Binding-site contacts:
Ligand atom C6 contacts residue GAL1 of chain 1.E at 2.9 Å.
Ligand atom C1 contacts residue VAL124 of chain 1.A at 4.4 Å (hydrophobic).
Ligand atom O2 contacts residue BGC1 of chain 1.F at 4.2 Å.
Ligand atom O1 contacts residue VAL124 of chain 1.A at 4.0 Å.
Ligand atom O5 contacts residue GAL1 of chain 1.E at 3.9 Å.
Ligand atom O1 contacts residue GAL1 of chain 1.E at 3.5 Å (h-bond).
Ligand atom C2 contacts residue GAL1 of chain 1.E at 3.9 Å.
Ligand atom O1 contacts residue BGC1 of chain 1.F at 1.5 Å.
Ligand atom C1 contacts residue BGC1 of chain 1.F at 2.5 Å.
Ligand atom C6 contacts residue BGC1 of chain 1.F at 4.3 Å.
Ligand atom C5 contacts residue GAL1 of chain 1.E at 3.8 Å.
Ligand atom C2 contacts residue BGC1 of chain 1.F at 3.1 Å.
Ligand atom O6 contacts residue GAL1 of chain 1.E at 1.5 Å.
Ligand atom C1 contacts residue GAL1 of chain 1.E at 3.9 Å.

A small-molecule ligand and the protein it binds are described below.
Small molecule (SMILES): OC[C@@H]1O[C@@H](C(O)O)[C@H](O)[C@@H]1O

Sequence of chain 1.A:
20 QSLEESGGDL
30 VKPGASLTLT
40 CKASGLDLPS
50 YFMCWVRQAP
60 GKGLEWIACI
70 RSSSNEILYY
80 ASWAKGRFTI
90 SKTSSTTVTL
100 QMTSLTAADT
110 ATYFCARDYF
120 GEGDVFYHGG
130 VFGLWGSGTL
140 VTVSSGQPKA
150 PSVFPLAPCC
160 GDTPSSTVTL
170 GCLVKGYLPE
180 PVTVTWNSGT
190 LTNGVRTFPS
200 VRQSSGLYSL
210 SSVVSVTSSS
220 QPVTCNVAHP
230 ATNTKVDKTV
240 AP